A protein and the small-molecule ligand that binds it are described below.
Small molecule (SMILES): CCc1nc(N)nc(N)c1-c1ccc(Cl)cc1

Binding-site contacts:
Ligand atom N1 contacts residue CYS15 of chain 1.B at 3.2 Å.
Ligand atom CL1 contacts residue ASN108 of chain 1.B at 3.2 Å.
Ligand atom N6 contacts residue ALA16 of chain 1.B at 3.7 Å.
Ligand atom C8 contacts residue NDP1 of chain 1.G at 3.6 Å.
Ligand atom C9 contacts residue ASN108 of chain 1.B at 3.6 Å.
Ligand atom CL1 contacts residue ILE112 of chain 1.B at 3.5 Å.
Ligand atom N6 contacts residue PHE58 of chain 1.B at 3.9 Å.
Ligand atom N1 contacts residue NDP1 of chain 1.G at 3.6 Å (h-bond).
Ligand atom N14 contacts residue THR185 of chain 1.B at 3.2 Å (h-bond).
Ligand atom C3 contacts residue ILE14 of chain 1.B at 3.6 Å (hydrophobic).
Ligand atom N13 contacts residue CYS15 of chain 1.B at 3.9 Å.
Ligand atom C2 contacts residue ALA16 of chain 1.B at 3.6 Å (hydrophobic).
Ligand atom N6 contacts residue ASP54 of chain 1.B at 2.7 Å (salt-bridge).
Ligand atom C2 contacts residue ASP54 of chain 1.B at 3.6 Å.
Ligand atom N1 contacts residue ALA16 of chain 1.B at 3.7 Å.
Ligand atom C16 contacts residue ASP54 of chain 1.B at 3.9 Å.
Ligand atom C16 contacts residue MET55 of chain 1.B at 3.6 Å (hydrophobic).
Ligand atom C2 contacts residue CYS15 of chain 1.B at 3.6 Å (hydrophobic).
Ligand atom N1 contacts residue ILE14 of chain 1.B at 3.5 Å (h-bond).
Ligand atom C3 contacts residue PHE58 of chain 1.B at 3.8 Å (hydrophobic).
Ligand atom C16 contacts residue PHE58 of chain 1.B at 4.0 Å (hydrophobic).
Ligand atom N13 contacts residue ILE14 of chain 1.B at 2.8 Å (h-bond).
Ligand atom N13 contacts residue LEU164 of chain 1.B at 3.5 Å (h-bond).
Ligand atom N14 contacts residue ALA16 of chain 1.B at 3.6 Å.
Ligand atom C12 contacts residue PHE58 of chain 1.B at 3.5 Å (hydrophobic).
Ligand atom C4 contacts residue PHE58 of chain 1.B at 3.9 Å (hydrophobic).
Ligand atom N14 contacts residue ASP54 of chain 1.B at 2.8 Å (salt-bridge).
Ligand atom C2 contacts residue PHE58 of chain 1.B at 3.9 Å (hydrophobic).
Ligand atom C15 contacts residue ASP54 of chain 1.B at 3.5 Å.
Ligand atom N1 contacts residue PHE58 of chain 1.B at 3.8 Å.
Ligand atom C8 contacts residue LEU46 of chain 1.B at 4.0 Å (hydrophobic).
Ligand atom C3 contacts residue CYS15 of chain 1.B at 3.9 Å (hydrophobic).
Ligand atom C3 contacts residue NDP1 of chain 1.G at 3.3 Å.
Ligand atom C10 contacts residue ASN108 of chain 1.B at 3.5 Å.
Ligand atom N14 contacts residue CYS15 of chain 1.B at 3.1 Å (h-bond).
Ligand atom N13 contacts residue NDP1 of chain 1.G at 3.5 Å (h-bond).
Ligand atom CL1 contacts residue SER111 of chain 1.B at 3.4 Å.
Ligand atom C4 contacts residue NDP1 of chain 1.G at 3.7 Å.
Ligand atom C5 contacts residue ASP54 of chain 1.B at 3.6 Å.
Ligand atom N13 contacts residue TYR170 of chain 1.B at 3.3 Å (h-bond).

Sequence of chain 1.B:
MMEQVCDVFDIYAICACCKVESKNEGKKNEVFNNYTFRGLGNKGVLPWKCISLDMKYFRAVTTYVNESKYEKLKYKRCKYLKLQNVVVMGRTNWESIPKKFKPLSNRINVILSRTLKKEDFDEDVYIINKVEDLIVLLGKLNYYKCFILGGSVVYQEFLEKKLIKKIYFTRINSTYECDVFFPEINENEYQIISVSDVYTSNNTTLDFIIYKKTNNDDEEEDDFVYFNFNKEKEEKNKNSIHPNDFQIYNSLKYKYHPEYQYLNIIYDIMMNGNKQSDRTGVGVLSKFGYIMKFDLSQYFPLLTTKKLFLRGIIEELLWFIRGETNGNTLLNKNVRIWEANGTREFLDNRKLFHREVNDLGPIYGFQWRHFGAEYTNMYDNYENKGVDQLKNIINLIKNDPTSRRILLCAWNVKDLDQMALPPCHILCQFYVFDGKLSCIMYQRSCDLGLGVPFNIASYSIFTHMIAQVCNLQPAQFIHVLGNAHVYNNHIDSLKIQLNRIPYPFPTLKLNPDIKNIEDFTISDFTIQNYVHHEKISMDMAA